Sequence of chain 13.C:
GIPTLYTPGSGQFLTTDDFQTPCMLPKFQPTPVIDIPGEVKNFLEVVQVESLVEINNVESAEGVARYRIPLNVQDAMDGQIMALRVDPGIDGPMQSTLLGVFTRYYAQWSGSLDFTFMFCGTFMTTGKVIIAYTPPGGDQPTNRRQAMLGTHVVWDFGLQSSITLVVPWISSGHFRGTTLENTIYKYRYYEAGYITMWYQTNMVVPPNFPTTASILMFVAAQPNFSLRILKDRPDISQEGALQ

Sequence of chain 13.A:
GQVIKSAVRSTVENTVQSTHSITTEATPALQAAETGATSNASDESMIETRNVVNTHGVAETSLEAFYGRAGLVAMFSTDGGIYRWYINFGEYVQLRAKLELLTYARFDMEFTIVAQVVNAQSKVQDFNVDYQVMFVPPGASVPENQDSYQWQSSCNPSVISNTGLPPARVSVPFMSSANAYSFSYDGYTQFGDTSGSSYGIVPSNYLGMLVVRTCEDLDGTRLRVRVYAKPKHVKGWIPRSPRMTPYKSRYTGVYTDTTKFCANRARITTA

Binding-site contacts:
Ligand atom C contacts residue ASP235 of chain 13.C at 4.3 Å.
Ligand atom SG contacts residue GLY1 of chain 13.P at 4.4 Å.
Ligand atom SG contacts residue THR248 of chain 13.A at 3.2 Å (h-bond).
Ligand atom SG contacts residue PRO249 of chain 13.A at 3.6 Å.
Ligand atom O contacts residue MET247 of chain 13.A at 3.8 Å.
Ligand atom N contacts residue GLY1 of chain 13.P at 2.9 Å (h-bond).
Ligand atom C contacts residue GLY1 of chain 13.P at 1.3 Å.
Ligand atom CA contacts residue ASP235 of chain 13.C at 4.0 Å.
Ligand atom O contacts residue GLY1 of chain 13.P at 2.2 Å (h-bond).
Ligand atom C contacts residue MET247 of chain 13.A at 3.7 Å (hydrophobic).
Ligand atom SG contacts residue ASP235 of chain 13.C at 3.7 Å.
Ligand atom O contacts residue ASP235 of chain 13.C at 3.4 Å.
Ligand atom SG contacts residue ILE236 of chain 13.C at 4.3 Å.
Ligand atom CB contacts residue GLY1 of chain 13.P at 3.7 Å.
Ligand atom N contacts residue THR248 of chain 13.A at 4.1 Å.
Ligand atom N contacts residue MET247 of chain 13.A at 3.8 Å.
Ligand atom CA contacts residue MET247 of chain 13.A at 4.2 Å (hydrophobic).
Ligand atom N contacts residue PRO249 of chain 13.A at 3.5 Å.
Ligand atom CB contacts residue PRO249 of chain 13.A at 4.3 Å (hydrophobic).
Ligand atom CB contacts residue ASP235 of chain 13.C at 2.8 Å.
Ligand atom O contacts residue ARG233 of chain 13.C at 4.1 Å.
Ligand atom SG contacts residue MET247 of chain 13.A at 3.4 Å.
Ligand atom CA contacts residue GLY1 of chain 13.P at 2.4 Å.
Ligand atom CB contacts residue THR248 of chain 13.A at 4.5 Å.

This protein binds this small molecule.
Small molecule (SMILES): N[C@@H](CS)C(=O)O